Sequence of chain 3.B:
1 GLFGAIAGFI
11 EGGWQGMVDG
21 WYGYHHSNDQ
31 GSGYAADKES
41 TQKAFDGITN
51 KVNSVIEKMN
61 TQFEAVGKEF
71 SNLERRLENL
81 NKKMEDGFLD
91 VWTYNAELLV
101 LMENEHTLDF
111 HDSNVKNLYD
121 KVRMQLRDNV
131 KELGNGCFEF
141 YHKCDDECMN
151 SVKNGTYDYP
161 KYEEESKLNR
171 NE

Binding-site contacts:
Ligand atom C1 contacts residue ASN150 of chain 3.B at 4.5 Å.
Ligand atom C1 contacts residue THR156 of chain 3.B at 4.0 Å.
Ligand atom O5 contacts residue ASN154 of chain 3.B at 2.4 Å (h-bond).
Ligand atom C7 contacts residue ASN154 of chain 3.B at 3.4 Å.
Ligand atom C3 contacts residue ASN154 of chain 3.B at 4.0 Å.
Ligand atom O7 contacts residue ASN154 of chain 3.B at 3.2 Å (h-bond).
Ligand atom C2 contacts residue ASN154 of chain 3.B at 2.6 Å.
Ligand atom N2 contacts residue ASN154 of chain 3.B at 3.2 Å (h-bond).
Ligand atom O5 contacts residue SER151 of chain 3.B at 4.4 Å.
Ligand atom C1 contacts residue ASN154 of chain 3.B at 1.5 Å.
Ligand atom C5 contacts residue ASN154 of chain 3.B at 3.7 Å.
Ligand atom C6 contacts residue SER151 of chain 3.B at 4.0 Å.
Ligand atom C6 contacts residue GLU147 of chain 3.B at 3.8 Å.
Ligand atom C6 contacts residue ASN150 of chain 3.B at 3.7 Å.
Ligand atom O6 contacts residue ASN150 of chain 3.B at 3.2 Å.
Ligand atom C8 contacts residue THR156 of chain 3.B at 4.2 Å.
Ligand atom O6 contacts residue GLU147 of chain 3.B at 3.0 Å (salt-bridge).
Ligand atom O5 contacts residue ASN150 of chain 3.B at 3.9 Å.
Ligand atom C4 contacts residue ASN154 of chain 3.B at 4.3 Å.
Ligand atom O5 contacts residue THR156 of chain 3.B at 4.5 Å.

This protein binds this small molecule.
Small molecule (SMILES): CC(=O)N[C@@H]1[C@@H](O)[C@H](O)[C@@H](CO)O[C@H]1O